Sequence of chain 1.A:
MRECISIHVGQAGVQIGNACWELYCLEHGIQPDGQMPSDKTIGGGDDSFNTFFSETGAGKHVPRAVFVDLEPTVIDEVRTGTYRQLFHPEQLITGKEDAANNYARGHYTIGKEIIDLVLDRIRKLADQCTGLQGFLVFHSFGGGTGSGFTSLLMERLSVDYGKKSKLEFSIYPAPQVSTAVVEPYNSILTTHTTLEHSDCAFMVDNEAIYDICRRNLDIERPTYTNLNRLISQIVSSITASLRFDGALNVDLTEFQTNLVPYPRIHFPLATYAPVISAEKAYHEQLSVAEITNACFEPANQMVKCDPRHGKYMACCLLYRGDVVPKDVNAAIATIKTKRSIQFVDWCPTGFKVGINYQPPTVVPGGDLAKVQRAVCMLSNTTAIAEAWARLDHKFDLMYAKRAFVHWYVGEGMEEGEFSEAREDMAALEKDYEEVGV

Sequence of chain 1.B:
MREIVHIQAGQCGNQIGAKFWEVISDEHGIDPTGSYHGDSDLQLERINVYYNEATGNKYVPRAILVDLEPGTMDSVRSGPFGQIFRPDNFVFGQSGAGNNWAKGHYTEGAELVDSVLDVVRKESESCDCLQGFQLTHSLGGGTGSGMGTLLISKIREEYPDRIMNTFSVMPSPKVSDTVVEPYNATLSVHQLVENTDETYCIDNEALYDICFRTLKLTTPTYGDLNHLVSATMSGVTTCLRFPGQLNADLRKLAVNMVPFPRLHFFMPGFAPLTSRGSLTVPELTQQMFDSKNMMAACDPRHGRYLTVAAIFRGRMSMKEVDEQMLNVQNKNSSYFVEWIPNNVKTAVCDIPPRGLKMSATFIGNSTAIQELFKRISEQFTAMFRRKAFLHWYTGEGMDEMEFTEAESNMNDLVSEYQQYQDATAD

This protein binds this small molecule.
Small molecule (SMILES): COc1ccc(/N=N/c2cc(OC)c(OC)c(OC)c2)cc1O

Binding-site contacts:
Ligand atom O contacts residue ASN347 of chain 1.B at 3.7 Å.
Ligand atom O contacts residue VAL181 of chain 1.A at 3.6 Å.
Ligand atom C3 contacts residue ALA314 of chain 1.B at 3.9 Å (hydrophobic).
Ligand atom C14 contacts residue ASN256 of chain 1.B at 3.5 Å.
Ligand atom O2 contacts residue ALA248 of chain 1.B at 3.2 Å.
Ligand atom O3 contacts residue ASP249 of chain 1.B at 3.4 Å (salt-bridge).
Ligand atom C contacts residue ASN256 of chain 1.B at 3.3 Å.
Ligand atom C2 contacts residue ASN256 of chain 1.B at 3.8 Å.
Ligand atom C8 contacts residue ILE368 of chain 1.B at 3.7 Å (hydrophobic).
Ligand atom C14 contacts residue THR179 of chain 1.A at 3.7 Å.
Ligand atom C12 contacts residue LYS252 of chain 1.B at 3.7 Å.
Ligand atom O4 contacts residue THR179 of chain 1.A at 3.5 Å (h-bond).
Ligand atom C4 contacts residue LYS350 of chain 1.B at 3.6 Å.
Ligand atom C1 contacts residue ASN256 of chain 1.B at 3.8 Å.
Ligand atom C14 contacts residue LYS350 of chain 1.B at 3.5 Å.
Ligand atom C3 contacts residue LYS350 of chain 1.B at 3.6 Å.
Ligand atom O3 contacts residue ALA248 of chain 1.B at 3.3 Å.
Ligand atom O2 contacts residue ASP249 of chain 1.B at 3.9 Å.
Ligand atom C4 contacts residue ASN256 of chain 1.B at 3.7 Å.
Ligand atom C10 contacts residue ALA248 of chain 1.B at 3.8 Å (hydrophobic).
Ligand atom C15 contacts residue ASN256 of chain 1.B at 3.6 Å.
Ligand atom C contacts residue THR312 of chain 1.B at 3.7 Å.
Ligand atom C contacts residue ASN348 of chain 1.B at 3.5 Å.
Ligand atom C10 contacts residue ASP249 of chain 1.B at 3.4 Å.
Ligand atom C3 contacts residue ASN256 of chain 1.B at 3.9 Å.
Ligand atom C8 contacts residue VAL236 of chain 1.B at 3.5 Å (hydrophobic).
Ligand atom C2 contacts residue MET257 of chain 1.B at 3.6 Å (hydrophobic).
Ligand atom C contacts residue VAL181 of chain 1.A at 3.7 Å (hydrophobic).
Ligand atom C2 contacts residue LYS350 of chain 1.B at 3.5 Å.
Ligand atom O4 contacts residue ALA180 of chain 1.A at 3.4 Å.
Ligand atom O4 contacts residue VAL181 of chain 1.A at 3.2 Å (h-bond).
Ligand atom C10 contacts residue LEU240 of chain 1.B at 3.6 Å (hydrophobic).
Ligand atom O4 contacts residue ASN256 of chain 1.B at 3.6 Å (h-bond).
Ligand atom C8 contacts residue ILE316 of chain 1.B at 3.9 Å (hydrophobic).
Ligand atom C12 contacts residue ASN247 of chain 1.B at 3.5 Å.
Ligand atom C3 contacts residue MET257 of chain 1.B at 3.6 Å (hydrophobic).
Ligand atom C6 contacts residue LEU253 of chain 1.B at 3.6 Å (hydrophobic).
Ligand atom C1 contacts residue LYS350 of chain 1.B at 3.6 Å.
Ligand atom C12 contacts residue ALA248 of chain 1.B at 3.7 Å (hydrophobic).
Ligand atom C15 contacts residue LYS350 of chain 1.B at 3.7 Å.